A small-molecule ligand and the protein it binds are described below.
Small molecule (SMILES): CNc1nc2cc3c(=O)[nH]c(N)nc3cc2[nH]1

Sequence of chain 1.A:
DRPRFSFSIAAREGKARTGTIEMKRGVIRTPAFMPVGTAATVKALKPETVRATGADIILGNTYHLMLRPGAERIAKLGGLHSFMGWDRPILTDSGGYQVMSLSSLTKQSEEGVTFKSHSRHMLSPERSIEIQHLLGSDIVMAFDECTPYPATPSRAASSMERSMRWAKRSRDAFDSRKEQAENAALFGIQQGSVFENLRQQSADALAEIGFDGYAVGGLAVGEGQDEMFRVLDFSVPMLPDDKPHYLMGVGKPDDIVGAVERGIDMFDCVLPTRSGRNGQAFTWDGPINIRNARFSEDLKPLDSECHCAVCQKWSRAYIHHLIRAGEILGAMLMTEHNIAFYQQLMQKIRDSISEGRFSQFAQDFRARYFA

Binding-site contacts:
Ligand atom O1 contacts residue ASP156 of chain 1.A at 3.6 Å.
Ligand atom C10 contacts residue MET260 of chain 1.A at 3.7 Å (hydrophobic).
Ligand atom C2 contacts residue TYR106 of chain 1.A at 3.5 Å (hydrophobic).
Ligand atom N3 contacts residue MET260 of chain 1.A at 3.5 Å (h-bond).
Ligand atom C4 contacts residue MET260 of chain 1.A at 3.7 Å (hydrophobic).
Ligand atom N5 contacts residue SER103 of chain 1.A at 3.7 Å.
Ligand atom N2 contacts residue TYR106 of chain 1.A at 3.6 Å.
Ligand atom C6 contacts residue MET260 of chain 1.A at 3.7 Å (hydrophobic).
Ligand atom C10 contacts residue TYR106 of chain 1.A at 3.7 Å (hydrophobic).
Ligand atom C6 contacts residue LEU231 of chain 1.A at 3.7 Å (hydrophobic).
Ligand atom C2 contacts residue ASP102 of chain 1.A at 3.7 Å.
Ligand atom O1 contacts residue GLY230 of chain 1.A at 2.8 Å (h-bond).
Ligand atom C6 contacts residue TYR106 of chain 1.A at 3.6 Å (hydrophobic).
Ligand atom N4 contacts residue ASP156 of chain 1.A at 2.7 Å (salt-bridge).
Ligand atom C1 contacts residue TYR106 of chain 1.A at 3.6 Å (hydrophobic).
Ligand atom C4 contacts residue TYR106 of chain 1.A at 3.7 Å (hydrophobic).
Ligand atom N3 contacts residue TYR106 of chain 1.A at 3.7 Å.
Ligand atom N1 contacts residue TYR106 of chain 1.A at 3.5 Å.
Ligand atom N1 contacts residue GLY261 of chain 1.A at 3.7 Å.
Ligand atom N5 contacts residue ILE201 of chain 1.A at 3.5 Å.
Ligand atom N3 contacts residue LEU231 of chain 1.A at 2.8 Å (h-bond).
Ligand atom C4 contacts residue ALA232 of chain 1.A at 3.6 Å (hydrophobic).
Ligand atom C4 contacts residue GLY261 of chain 1.A at 3.7 Å.
Ligand atom N6 contacts residue MET260 of chain 1.A at 3.4 Å.
Ligand atom N5 contacts residue ASP102 of chain 1.A at 2.8 Å (salt-bridge).
Ligand atom N5 contacts residue ASP156 of chain 1.A at 2.8 Å (salt-bridge).
Ligand atom O1 contacts residue GLN203 of chain 1.A at 3.0 Å (h-bond).
Ligand atom N2 contacts residue ALA232 of chain 1.A at 2.9 Å (h-bond).
Ligand atom C5 contacts residue TYR106 of chain 1.A at 3.7 Å (hydrophobic).
Ligand atom C10 contacts residue ASP102 of chain 1.A at 3.5 Å.
Ligand atom O1 contacts residue CYS158 of chain 1.A at 3.5 Å (h-bond).
Ligand atom O1 contacts residue GLY229 of chain 1.A at 3.3 Å.
Ligand atom N3 contacts residue ALA232 of chain 1.A at 3.6 Å.
Ligand atom N6 contacts residue TYR106 of chain 1.A at 3.4 Å.
Ligand atom C1 contacts residue ASP102 of chain 1.A at 3.7 Å.
Ligand atom C3 contacts residue TYR106 of chain 1.A at 3.5 Å (hydrophobic).
Ligand atom C9 contacts residue ASP156 of chain 1.A at 3.6 Å.
Ligand atom C10 contacts residue ASP156 of chain 1.A at 3.6 Å.
Ligand atom C5 contacts residue GLY261 of chain 1.A at 3.7 Å.
Ligand atom N6 contacts residue ASP102 of chain 1.A at 2.8 Å (salt-bridge).